Sequence of chain 1.D:
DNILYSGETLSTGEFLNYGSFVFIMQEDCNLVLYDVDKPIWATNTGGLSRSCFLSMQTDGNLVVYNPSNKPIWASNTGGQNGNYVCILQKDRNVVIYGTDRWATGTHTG

A protein and the small-molecule ligand that binds it are described below.
Small molecule (SMILES): CO[C@H]1O[C@H](CO)[C@@H](O)[C@H](O)[C@@H]1O

Binding-site contacts:
Ligand atom C3 contacts residue TYR65 of chain 1.D at 4.4 Å (hydrophobic).
Ligand atom O6 contacts residue ASN76 of chain 1.D at 4.3 Å.
Ligand atom O4 contacts residue VAL63 of chain 1.D at 4.2 Å.
Ligand atom O2 contacts residue GLN57 of chain 1.D at 3.0 Å (h-bond).
Ligand atom C4 contacts residue GLN57 of chain 1.D at 4.3 Å.
Ligand atom C4 contacts residue ASN61 of chain 1.D at 3.9 Å.
Ligand atom O6 contacts residue ALA74 of chain 1.D at 3.9 Å.
Ligand atom C3 contacts residue GLN57 of chain 1.D at 4.1 Å.
Ligand atom C2 contacts residue ASN61 of chain 1.D at 3.8 Å.
Ligand atom O2 contacts residue ASP59 of chain 1.D at 2.9 Å (salt-bridge).
Ligand atom O4 contacts residue PRO71 of chain 1.D at 4.1 Å.
Ligand atom O6 contacts residue PRO71 of chain 1.D at 4.1 Å.
Ligand atom O5 contacts residue ASN61 of chain 1.D at 3.2 Å (h-bond).
Ligand atom C6 contacts residue PRO71 of chain 1.D at 4.2 Å (hydrophobic).
Ligand atom C6 contacts residue ALA74 of chain 1.D at 3.6 Å (hydrophobic).
Ligand atom C6 contacts residue ASN61 of chain 1.D at 3.6 Å.
Ligand atom O4 contacts residue TYR65 of chain 1.D at 3.1 Å (h-bond).
Ligand atom C3 contacts residue ASN61 of chain 1.D at 4.5 Å.
Ligand atom C2 contacts residue GLN57 of chain 1.D at 4.1 Å.
Ligand atom O2 contacts residue ASN61 of chain 1.D at 3.0 Å (h-bond).
Ligand atom O3 contacts residue GLN57 of chain 1.D at 3.3 Å (h-bond).
Ligand atom C5 contacts residue ASN61 of chain 1.D at 3.8 Å.
Ligand atom C1 contacts residue ASN61 of chain 1.D at 3.6 Å.
Ligand atom O4 contacts residue GLN57 of chain 1.D at 4.4 Å.
Ligand atom C2 contacts residue ASP59 of chain 1.D at 3.9 Å.
Ligand atom C4 contacts residue TYR65 of chain 1.D at 3.9 Å (hydrophobic).
Ligand atom O3 contacts residue TYR65 of chain 1.D at 3.6 Å (h-bond).
Ligand atom C6 contacts residue VAL63 of chain 1.D at 4.1 Å (hydrophobic).
Ligand atom C4 contacts residue VAL63 of chain 1.D at 4.0 Å (hydrophobic).